Binding-site contacts:
Ligand atom O5 contacts residue ARG91 of chain 1.X at 4.5 Å.
Ligand atom C6 contacts residue ARG91 of chain 1.X at 4.2 Å.
Ligand atom C4 contacts residue ASN93 of chain 1.X at 4.2 Å.
Ligand atom C1 contacts residue ASN93 of chain 1.X at 1.4 Å.
Ligand atom C2 contacts residue ASN93 of chain 1.X at 2.5 Å.
Ligand atom C3 contacts residue ASN93 of chain 1.X at 3.8 Å.
Ligand atom O6 contacts residue ARG91 of chain 1.X at 3.7 Å.
Ligand atom C8 contacts residue ASN93 of chain 1.X at 4.5 Å.
Ligand atom N2 contacts residue ASN93 of chain 1.X at 2.9 Å (h-bond).
Ligand atom C7 contacts residue ASN93 of chain 1.X at 3.6 Å.
Ligand atom O5 contacts residue ASN93 of chain 1.X at 2.4 Å (h-bond).
Ligand atom C5 contacts residue ARG91 of chain 1.X at 4.2 Å.
Ligand atom O7 contacts residue ASN93 of chain 1.X at 3.9 Å.
Ligand atom C5 contacts residue ASN93 of chain 1.X at 3.7 Å.

Sequence of chain 1.X:
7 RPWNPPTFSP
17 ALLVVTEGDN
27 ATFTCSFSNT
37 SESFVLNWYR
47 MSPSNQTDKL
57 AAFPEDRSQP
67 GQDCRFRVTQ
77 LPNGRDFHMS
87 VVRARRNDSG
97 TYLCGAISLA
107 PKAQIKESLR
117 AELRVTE

This protein binds this small molecule.
Small molecule (SMILES): CC(=O)N[C@@H]1[C@@H](O)[C@H](O)[C@@H](CO)O[C@H]1O